This small molecule binds to this protein.
Small molecule (SMILES): CC(=O)N[C@H]1[C@H](O[C@H]2[C@H](O)[C@@H](NC(C)=O)CO[C@@H]2CO)O[C@H](CO)[C@@H](O[C@@H]2O[C@H](CO[C@H]3O[C@H](CO[C@H]4O[C@H](CO)[C@@H](O)[C@H](O)[C@@H]4O)[C@@H](O)[C@H](O[C@H]4O[C@H](CO)[C@@H](O)[C@H](O)[C@@H]4O)[C@@H]3O)[C@@H](O)[C@H](O[C@H]3O[C@H](CO)[C@@H](O)[C@H](O)[C@@H]3O)[C@@H]2O)[C@@H]1O

Binding-site contacts:
Ligand atom C1 contacts residue THR176 of chain 1.B at 3.7 Å.
Ligand atom O6 contacts residue GLN172 of chain 1.B at 2.8 Å (h-bond).
Ligand atom C7 contacts residue ASP142 of chain 1.B at 3.5 Å.
Ligand atom O6 contacts residue TYR119 of chain 1.B at 3.8 Å.
Ligand atom C6 contacts residue GLN172 of chain 1.B at 3.7 Å.
Ligand atom C3 contacts residue ASN174 of chain 1.B at 3.8 Å.
Ligand atom O3 contacts residue SER124 of chain 1.B at 3.7 Å.
Ligand atom C8 contacts residue ARG114 of chain 1.B at 3.3 Å.
Ligand atom C3 contacts residue TYR119 of chain 1.B at 3.8 Å (hydrophobic).
Ligand atom O3 contacts residue ASP142 of chain 1.B at 3.9 Å.
Ligand atom C2 contacts residue ASN174 of chain 1.B at 2.5 Å.
Ligand atom N2 contacts residue ASN174 of chain 1.B at 3.0 Å (h-bond).
Ligand atom O5 contacts residue ARG122 of chain 1.B at 3.6 Å (salt-bridge).
Ligand atom C6 contacts residue SER121 of chain 1.B at 3.9 Å.
Ligand atom C8 contacts residue ASP142 of chain 1.B at 3.3 Å.
Ligand atom O7 contacts residue ARG114 of chain 1.B at 3.5 Å (salt-bridge).
Ligand atom C1 contacts residue SER121 of chain 1.B at 3.8 Å.
Ligand atom N2 contacts residue ASP142 of chain 1.B at 2.8 Å (salt-bridge).
Ligand atom C6 contacts residue TYR119 of chain 1.B at 3.4 Å (hydrophobic).
Ligand atom O3 contacts residue LEU139 of chain 1.B at 3.5 Å.
Ligand atom C6 contacts residue ARG122 of chain 1.B at 3.7 Å.
Ligand atom O6 contacts residue ARG122 of chain 1.B at 2.7 Å (salt-bridge).
Ligand atom C1 contacts residue ASN174 of chain 1.B at 1.4 Å.
Ligand atom C8 contacts residue THR178 of chain 1.B at 3.5 Å.
Ligand atom C3 contacts residue ASP142 of chain 1.B at 3.7 Å.
Ligand atom C7 contacts residue ARG114 of chain 1.B at 3.4 Å.
Ligand atom C7 contacts residue ASN174 of chain 1.B at 3.3 Å.
Ligand atom C6 contacts residue LEU139 of chain 1.B at 3.7 Å (hydrophobic).
Ligand atom C4 contacts residue SER124 of chain 1.B at 3.7 Å.
Ligand atom O5 contacts residue SER121 of chain 1.B at 3.4 Å.
Ligand atom O6 contacts residue SER124 of chain 1.B at 3.9 Å.
Ligand atom C2 contacts residue ASP142 of chain 1.B at 3.8 Å.
Ligand atom C5 contacts residue LEU139 of chain 1.B at 3.9 Å (hydrophobic).
Ligand atom O6 contacts residue ARG114 of chain 1.B at 3.8 Å.
Ligand atom O3 contacts residue ARG114 of chain 1.B at 3.3 Å (salt-bridge).
Ligand atom C5 contacts residue ASN174 of chain 1.B at 3.6 Å.
Ligand atom O7 contacts residue ASN174 of chain 1.B at 3.2 Å (h-bond).
Ligand atom O6 contacts residue PRO123 of chain 1.B at 3.5 Å (h-bond).
Ligand atom C8 contacts residue VAL141 of chain 1.B at 3.6 Å (hydrophobic).
Ligand atom O5 contacts residue ASN174 of chain 1.B at 2.3 Å (h-bond).

Sequence of chain 1.B:
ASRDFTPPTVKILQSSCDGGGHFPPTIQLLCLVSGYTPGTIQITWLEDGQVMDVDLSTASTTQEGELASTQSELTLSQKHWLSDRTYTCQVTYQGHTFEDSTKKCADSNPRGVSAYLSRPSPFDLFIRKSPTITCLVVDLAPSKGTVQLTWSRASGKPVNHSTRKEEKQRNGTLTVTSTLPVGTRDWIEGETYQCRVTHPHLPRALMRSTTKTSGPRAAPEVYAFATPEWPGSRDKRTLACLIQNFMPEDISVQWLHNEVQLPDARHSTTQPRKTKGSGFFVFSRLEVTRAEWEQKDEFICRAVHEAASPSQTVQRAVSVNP